The protein below binds the small molecule below.
Small molecule (SMILES): CCC(CC)O[C@@H]1C=C(C(=O)O)C[C@H](N)[C@H]1NC(C)=O

Sequence of chain 1.C:
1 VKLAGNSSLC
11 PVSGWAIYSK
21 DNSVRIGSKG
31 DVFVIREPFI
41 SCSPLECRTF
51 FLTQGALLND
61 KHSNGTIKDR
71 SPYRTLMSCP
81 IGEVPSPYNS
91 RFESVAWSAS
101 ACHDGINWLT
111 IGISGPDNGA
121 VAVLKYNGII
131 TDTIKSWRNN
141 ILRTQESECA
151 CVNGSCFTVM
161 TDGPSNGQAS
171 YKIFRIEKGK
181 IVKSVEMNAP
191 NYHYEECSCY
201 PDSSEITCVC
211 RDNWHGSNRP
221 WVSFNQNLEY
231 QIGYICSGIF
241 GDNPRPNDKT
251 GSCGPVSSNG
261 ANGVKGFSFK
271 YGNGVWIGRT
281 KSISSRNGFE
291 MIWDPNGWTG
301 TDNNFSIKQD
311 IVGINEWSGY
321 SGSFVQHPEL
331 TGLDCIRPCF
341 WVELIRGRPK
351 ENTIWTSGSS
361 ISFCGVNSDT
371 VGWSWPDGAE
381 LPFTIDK

Binding-site contacts:
Ligand atom O1A contacts residue EPE1 of chain 1.V at 3.6 Å.
Ligand atom C10 contacts residue ARG70 of chain 1.C at 3.9 Å.
Ligand atom C11 contacts residue TRP97 of chain 1.C at 3.8 Å (hydrophobic).
Ligand atom O1A contacts residue ARG286 of chain 1.C at 2.8 Å (salt-bridge).
Ligand atom C4 contacts residue GLU37 of chain 1.C at 3.6 Å.
Ligand atom C3 contacts residue TYR320 of chain 1.C at 3.4 Å (hydrophobic).
Ligand atom C3 contacts residue ASP69 of chain 1.C at 3.2 Å.
Ligand atom C81 contacts residue GLU195 of chain 1.C at 3.8 Å.
Ligand atom C82 contacts residue ARG211 of chain 1.C at 3.7 Å.
Ligand atom C11 contacts residue ARG70 of chain 1.C at 3.9 Å.
Ligand atom C4 contacts residue ASP69 of chain 1.C at 3.5 Å.
Ligand atom C82 contacts residue ASN213 of chain 1.C at 3.6 Å.
Ligand atom N4 contacts residue ASP69 of chain 1.C at 3.0 Å (salt-bridge).
Ligand atom O1A contacts residue ARG36 of chain 1.C at 2.9 Å (salt-bridge).
Ligand atom C1 contacts residue EPE1 of chain 1.V at 3.5 Å.
Ligand atom C7 contacts residue TYR320 of chain 1.C at 3.7 Å (hydrophobic).
Ligand atom C82 contacts residue GLU195 of chain 1.C at 3.7 Å.
Ligand atom N4 contacts residue GLU37 of chain 1.C at 2.9 Å (salt-bridge).
Ligand atom C2 contacts residue TYR320 of chain 1.C at 2.8 Å (hydrophobic).
Ligand atom C6 contacts residue TYR320 of chain 1.C at 4.0 Å (hydrophobic).
Ligand atom C91 contacts residue ARG143 of chain 1.C at 3.9 Å.
Ligand atom C4 contacts residue TYR320 of chain 1.C at 3.7 Å (hydrophobic).
Ligand atom O1B contacts residue ARG211 of chain 1.C at 3.0 Å (salt-bridge).
Ligand atom O1B contacts residue ARG286 of chain 1.C at 2.7 Å (salt-bridge).
Ligand atom C6 contacts residue GLU196 of chain 1.C at 3.7 Å.
Ligand atom C1 contacts residue TYR320 of chain 1.C at 3.1 Å (hydrophobic).
Ligand atom O1B contacts residue TYR320 of chain 1.C at 3.6 Å (h-bond).
Ligand atom C9 contacts residue ARG143 of chain 1.C at 3.6 Å.
Ligand atom C5 contacts residue ASP69 of chain 1.C at 3.9 Å.
Ligand atom C3 contacts residue GLU37 of chain 1.C at 3.7 Å.
Ligand atom C1 contacts residue ARG36 of chain 1.C at 4.0 Å.
Ligand atom C3 contacts residue ARG36 of chain 1.C at 3.7 Å.
Ligand atom O10 contacts residue ASP69 of chain 1.C at 3.2 Å.
Ligand atom O1A contacts residue TYR320 of chain 1.C at 3.5 Å (h-bond).
Ligand atom O10 contacts residue ARG70 of chain 1.C at 2.9 Å (salt-bridge).
Ligand atom C1 contacts residue ARG211 of chain 1.C at 3.8 Å.
Ligand atom C1 contacts residue ARG286 of chain 1.C at 3.4 Å.
Ligand atom C9 contacts residue SER165 of chain 1.C at 3.8 Å.
Ligand atom O1B contacts residue EPE1 of chain 1.V at 3.6 Å.
Ligand atom C2 contacts residue EPE1 of chain 1.V at 4.0 Å.